A small-molecule ligand and the protein it binds are described below.
Small molecule (SMILES): CC(=O)N[C@@H]1[C@@H](O)[C@H](O)[C@@H](CO)O[C@H]1O

Binding-site contacts:
Ligand atom C7 contacts residue VAL675 of chain 1.C at 4.3 Å (hydrophobic).
Ligand atom C1 contacts residue ASN676 of chain 1.C at 1.5 Å.
Ligand atom N2 contacts residue ASN676 of chain 1.C at 3.0 Å (h-bond).
Ligand atom C8 contacts residue ASN676 of chain 1.C at 3.7 Å.
Ligand atom C7 contacts residue HIS674 of chain 1.C at 4.4 Å.
Ligand atom C8 contacts residue HIS674 of chain 1.C at 3.4 Å.
Ligand atom C2 contacts residue ASN676 of chain 1.C at 2.5 Å.
Ligand atom C5 contacts residue ASN676 of chain 1.C at 3.8 Å.
Ligand atom C4 contacts residue ASN676 of chain 1.C at 4.3 Å.
Ligand atom O7 contacts residue ASN676 of chain 1.C at 3.3 Å (h-bond).
Ligand atom C8 contacts residue VAL675 of chain 1.C at 3.6 Å (hydrophobic).
Ligand atom O5 contacts residue ASN676 of chain 1.C at 2.4 Å (h-bond).
Ligand atom O7 contacts residue VAL675 of chain 1.C at 4.4 Å.
Ligand atom C3 contacts residue ASN676 of chain 1.C at 3.9 Å.
Ligand atom O7 contacts residue HIS674 of chain 1.C at 4.4 Å.
Ligand atom C7 contacts residue ASN676 of chain 1.C at 3.3 Å.

Sequence of chain 1.C:
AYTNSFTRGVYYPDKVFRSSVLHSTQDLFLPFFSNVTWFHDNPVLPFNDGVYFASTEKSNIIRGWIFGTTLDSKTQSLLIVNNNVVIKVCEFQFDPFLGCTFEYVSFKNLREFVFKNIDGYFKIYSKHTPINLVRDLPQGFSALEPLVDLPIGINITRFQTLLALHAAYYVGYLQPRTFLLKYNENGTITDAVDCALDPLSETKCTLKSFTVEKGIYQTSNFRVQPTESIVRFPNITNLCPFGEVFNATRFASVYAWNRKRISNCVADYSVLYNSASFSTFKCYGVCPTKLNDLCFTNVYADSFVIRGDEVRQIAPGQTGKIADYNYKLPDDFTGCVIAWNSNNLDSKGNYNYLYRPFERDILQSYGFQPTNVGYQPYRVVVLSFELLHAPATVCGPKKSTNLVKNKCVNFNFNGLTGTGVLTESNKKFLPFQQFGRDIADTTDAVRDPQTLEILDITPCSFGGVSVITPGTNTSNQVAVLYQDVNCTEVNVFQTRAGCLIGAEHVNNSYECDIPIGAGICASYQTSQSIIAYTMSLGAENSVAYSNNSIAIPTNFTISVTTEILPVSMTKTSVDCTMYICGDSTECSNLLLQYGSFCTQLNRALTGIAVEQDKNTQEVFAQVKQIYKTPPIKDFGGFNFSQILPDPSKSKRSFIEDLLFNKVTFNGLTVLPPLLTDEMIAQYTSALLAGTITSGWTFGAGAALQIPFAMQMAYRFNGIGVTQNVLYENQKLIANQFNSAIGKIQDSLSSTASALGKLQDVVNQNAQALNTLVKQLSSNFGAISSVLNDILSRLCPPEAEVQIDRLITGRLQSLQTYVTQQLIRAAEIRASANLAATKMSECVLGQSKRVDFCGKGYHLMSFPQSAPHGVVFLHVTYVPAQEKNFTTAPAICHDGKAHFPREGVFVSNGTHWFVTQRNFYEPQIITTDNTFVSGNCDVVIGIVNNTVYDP